The small molecule below binds the protein below.
Small molecule (SMILES): CCCCCCCCCCCC[N+](C)(C)CCCS(=O)(=O)O

Binding-site contacts:
Ligand atom S1 contacts residue ARG98 of chain 11.A at 4.4 Å.
Ligand atom C3 contacts residue ARG98 of chain 11.A at 3.2 Å.
Ligand atom O1S contacts residue THR226 of chain 11.A at 4.3 Å.
Ligand atom O3S contacts residue THR226 of chain 11.A at 4.0 Å.
Ligand atom C16 contacts residue TRP117 of chain 11.A at 3.7 Å (hydrophobic).
Ligand atom C2 contacts residue ARG98 of chain 11.A at 3.4 Å.
Ligand atom C15 contacts residue ARG224 of chain 11.A at 3.3 Å.
Ligand atom C15 contacts residue TRP117 of chain 11.A at 4.2 Å (hydrophobic).
Ligand atom C1 contacts residue ARG224 of chain 11.A at 3.8 Å.
Ligand atom O1S contacts residue ASP228 of chain 11.A at 3.6 Å.
Ligand atom C13 contacts residue ARG224 of chain 11.A at 4.1 Å.
Ligand atom N1 contacts residue TRP117 of chain 11.A at 4.1 Å.
Ligand atom C14 contacts residue ARG224 of chain 11.A at 4.5 Å.
Ligand atom O1S contacts residue ARG98 of chain 11.A at 3.6 Å.
Ligand atom N1 contacts residue ARG98 of chain 11.A at 4.3 Å.
Ligand atom C16 contacts residue ARG224 of chain 11.A at 4.0 Å.
Ligand atom N1 contacts residue ARG224 of chain 11.A at 4.2 Å.
Ligand atom C3 contacts residue TRP117 of chain 11.A at 3.5 Å (hydrophobic).
Ligand atom C2 contacts residue ARG224 of chain 11.A at 3.8 Å.
Ligand atom C3 contacts residue ARG224 of chain 11.A at 3.5 Å.
Ligand atom C1 contacts residue ARG98 of chain 11.A at 3.2 Å.

Sequence of chain 11.A:
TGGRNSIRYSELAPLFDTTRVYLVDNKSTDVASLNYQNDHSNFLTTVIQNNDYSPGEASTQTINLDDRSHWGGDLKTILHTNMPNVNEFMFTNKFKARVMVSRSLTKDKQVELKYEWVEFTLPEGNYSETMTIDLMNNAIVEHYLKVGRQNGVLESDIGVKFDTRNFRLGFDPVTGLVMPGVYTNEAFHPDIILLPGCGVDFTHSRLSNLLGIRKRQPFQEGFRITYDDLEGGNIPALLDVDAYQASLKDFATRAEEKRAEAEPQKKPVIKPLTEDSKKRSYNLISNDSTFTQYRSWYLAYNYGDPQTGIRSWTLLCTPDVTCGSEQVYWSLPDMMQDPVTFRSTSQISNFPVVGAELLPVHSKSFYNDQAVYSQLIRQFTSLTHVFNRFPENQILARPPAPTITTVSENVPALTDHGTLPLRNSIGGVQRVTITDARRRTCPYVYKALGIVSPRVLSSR